Sequence of chain 1.C:
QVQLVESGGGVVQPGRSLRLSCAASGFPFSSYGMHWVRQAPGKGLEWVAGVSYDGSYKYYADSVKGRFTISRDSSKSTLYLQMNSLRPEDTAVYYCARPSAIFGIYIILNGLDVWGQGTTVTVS

This small molecule binds to this protein.
Small molecule (SMILES): CC(=O)N[C@H]1CO[C@H](CO[C@@H]2O[C@@H](C)[C@@H](O)[C@@H](O)[C@@H]2O)[C@@H](O)[C@@H]1O

Sequence of chain 1.A:
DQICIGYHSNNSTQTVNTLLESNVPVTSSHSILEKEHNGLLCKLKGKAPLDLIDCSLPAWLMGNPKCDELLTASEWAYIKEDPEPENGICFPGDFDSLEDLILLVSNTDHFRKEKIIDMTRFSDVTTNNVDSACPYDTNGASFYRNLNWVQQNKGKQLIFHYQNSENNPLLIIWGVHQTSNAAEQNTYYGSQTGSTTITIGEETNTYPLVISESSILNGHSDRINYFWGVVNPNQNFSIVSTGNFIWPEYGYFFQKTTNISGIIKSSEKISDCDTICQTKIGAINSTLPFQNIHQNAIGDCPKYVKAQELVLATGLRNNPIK

Binding-site contacts:
Ligand atom O3 contacts residue HIS8 of chain 1.A at 3.4 Å.
Ligand atom C2 contacts residue TYR106 of chain 1.C at 3.8 Å (hydrophobic).
Ligand atom O7 contacts residue ASN11 of chain 1.A at 3.5 Å (h-bond).
Ligand atom O6 contacts residue ASN11 of chain 1.A at 4.5 Å.
Ligand atom C1 contacts residue ASN11 of chain 1.A at 1.4 Å.
Ligand atom C5 contacts residue ASN10 of chain 1.A at 4.5 Å.
Ligand atom C3 contacts residue HIS8 of chain 1.A at 4.4 Å.
Ligand atom O2 contacts residue TYR106 of chain 1.C at 3.4 Å.
Ligand atom O3 contacts residue ASN10 of chain 1.A at 3.5 Å (h-bond).
Ligand atom C2 contacts residue ASN11 of chain 1.A at 2.5 Å.
Ligand atom C3 contacts residue ASN11 of chain 1.A at 3.8 Å.
Ligand atom C4 contacts residue ASN10 of chain 1.A at 3.6 Å.
Ligand atom C5 contacts residue ASN11 of chain 1.A at 3.6 Å.
Ligand atom C7 contacts residue ASN11 of chain 1.A at 3.5 Å.
Ligand atom C5 contacts residue ASN11 of chain 1.A at 4.3 Å.
Ligand atom C4 contacts residue ASN11 of chain 1.A at 4.2 Å.
Ligand atom O5 contacts residue ASN11 of chain 1.A at 2.3 Å (h-bond).
Ligand atom C4 contacts residue GLY104 of chain 1.C at 3.6 Å.
Ligand atom O2 contacts residue GLY104 of chain 1.C at 3.9 Å.
Ligand atom C3 contacts residue ASN10 of chain 1.A at 3.7 Å.
Ligand atom N2 contacts residue ASN11 of chain 1.A at 2.9 Å (h-bond).
Ligand atom O3 contacts residue GLY104 of chain 1.C at 2.2 Å (h-bond).
Ligand atom O4 contacts residue GLY104 of chain 1.C at 3.0 Å.
Ligand atom C2 contacts residue GLY104 of chain 1.C at 3.4 Å.
Ligand atom O5 contacts residue TYR106 of chain 1.C at 4.4 Å.
Ligand atom C1 contacts residue TYR106 of chain 1.C at 3.6 Å (hydrophobic).
Ligand atom C3 contacts residue GLY104 of chain 1.C at 3.2 Å.
Ligand atom O3 contacts residue ILE105 of chain 1.C at 4.3 Å.